Sequence of chain 6.C:
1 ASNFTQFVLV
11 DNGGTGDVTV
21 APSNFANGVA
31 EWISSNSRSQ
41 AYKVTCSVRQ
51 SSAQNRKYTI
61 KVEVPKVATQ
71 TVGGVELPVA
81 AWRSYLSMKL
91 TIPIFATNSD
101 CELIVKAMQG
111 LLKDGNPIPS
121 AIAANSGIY

Binding-site contacts:
Ligand atom N6 contacts residue THR59 of chain 6.C at 2.9 Å (h-bond).
Ligand atom C8 contacts residue THR45 of chain 6.C at 3.6 Å.
Ligand atom OP2 contacts residue TYR85 of chain 6.C at 2.9 Å (h-bond).
Ligand atom P contacts residue SER51 of chain 6.D at 3.4 Å.
Ligand atom OP2 contacts residue LYS89 of chain 6.D at 3.5 Å (salt-bridge).
Ligand atom C6 contacts residue TYR85 of chain 6.C at 3.7 Å (hydrophobic).
Ligand atom N6 contacts residue THR91 of chain 6.D at 3.4 Å (h-bond).
Ligand atom OP2 contacts residue LYS43 of chain 6.C at 3.0 Å (salt-bridge).
Ligand atom OP1 contacts residue SER51 of chain 6.D at 2.8 Å (h-bond).
Ligand atom OP2 contacts residue LYS89 of chain 6.D at 3.4 Å (salt-bridge).
Ligand atom OP1 contacts residue SER52 of chain 6.D at 2.9 Å (h-bond).
Ligand atom N7 contacts residue TYR85 of chain 6.C at 3.6 Å.
Ligand atom OP1 contacts residue ARG49 of chain 6.D at 2.5 Å (salt-bridge).
Ligand atom C5 contacts residue TYR85 of chain 6.C at 3.7 Å (hydrophobic).
Ligand atom P contacts residue ARG49 of chain 6.D at 3.2 Å.
Ligand atom C8 contacts residue TYR85 of chain 6.C at 3.7 Å (hydrophobic).
Ligand atom OP1 contacts residue LYS57 of chain 6.D at 2.8 Å.
Ligand atom O5' contacts residue LYS57 of chain 6.D at 3.1 Å (salt-bridge).
Ligand atom O3' contacts residue SER51 of chain 6.D at 3.4 Å.
Ligand atom OP2 contacts residue ASN55 of chain 6.D at 3.5 Å (h-bond).
Ligand atom P contacts residue LYS57 of chain 6.D at 3.2 Å.
Ligand atom O3' contacts residue ARG49 of chain 6.D at 3.0 Å (salt-bridge).
Ligand atom OP2 contacts residue LYS57 of chain 6.D at 2.6 Å (salt-bridge).
Ligand atom N1 contacts residue THR59 of chain 6.C at 3.5 Å.
Ligand atom C5' contacts residue TYR85 of chain 6.C at 3.7 Å (hydrophobic).
Ligand atom N7 contacts residue LYS61 of chain 6.C at 3.5 Å.
Ligand atom P contacts residue LYS89 of chain 6.D at 3.4 Å.
Ligand atom OP2 contacts residue SER51 of chain 6.D at 3.5 Å (h-bond).
Ligand atom O2' contacts residue GLU63 of chain 6.C at 3.6 Å.
Ligand atom N6 contacts residue THR45 of chain 6.C at 2.9 Å (h-bond).
Ligand atom N1 contacts residue SER47 of chain 6.C at 2.8 Å (h-bond).
Ligand atom C5' contacts residue ARG49 of chain 6.D at 3.1 Å.
Ligand atom C2 contacts residue SER47 of chain 6.C at 3.2 Å.
Ligand atom OP1 contacts residue LYS89 of chain 6.D at 3.3 Å (salt-bridge).
Ligand atom N7 contacts residue THR45 of chain 6.C at 2.5 Å (h-bond).
Ligand atom C6 contacts residue THR45 of chain 6.C at 3.5 Å.
Ligand atom OP1 contacts residue ASN55 of chain 6.D at 3.4 Å (h-bond).
Ligand atom OP2 contacts residue LYS57 of chain 6.D at 3.2 Å (salt-bridge).
Ligand atom C5 contacts residue THR45 of chain 6.C at 3.2 Å.
Ligand atom O5' contacts residue ARG49 of chain 6.D at 3.6 Å (salt-bridge).

Sequence of chain 6.D:
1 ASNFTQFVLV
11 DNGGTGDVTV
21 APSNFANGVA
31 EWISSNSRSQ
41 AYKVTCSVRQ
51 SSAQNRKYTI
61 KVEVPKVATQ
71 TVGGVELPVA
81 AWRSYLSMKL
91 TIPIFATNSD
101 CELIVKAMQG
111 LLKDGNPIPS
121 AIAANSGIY

This small molecule binds to this protein.
Small molecule (SMILES): Nc1ccn([C@@H]2O[C@H](CO[P](=O)(O)O[C@H]3[C@@H](O)[C@H](n4cnc5c(N)ncnc54)O[C@@H]3CO[P](=O)(O)O[C@H]3[C@@H](O)[C@H](n4cnc5c(=O)nc(N)[nH]c54)O[C@@H]3CO[P](=O)(O)O[C@H]3[C@@H](O)[C@H](n4cnc5c(N)ncnc54)O[C@@H]3CO[P](=O)(O)O[C@H]3[C@@H](O)[C@H](n4cnc5c(N)ncnc54)O[C@@H]3CO[P](=O)(O)O[C@H]3[C@@H](O)[C@H](n4ccc(=O)[nH]c4=O)O[C@@H]3CO[P](=O)(O)O[C@H]3[C@@H](O)[C@H](n4ccc(N)nc4=O)O[C@@H]3CO[P](=O)(O)O[C@H]3[C@@H](O)[C@H](n4ccc(=O)[nH]c4=O)O[C@@H]3CO[P](=O)(O)O[C@H]3[C@@H](O)[C@H](n4cnc5c(=O)nc(N)[nH]c54)O[C@@H]3COPO)[C@@H](O)[C@H]2O)c(=O)n1